Binding-site contacts:
Ligand atom O2G contacts residue MG1 of chain 1.C at 1.8 Å.
Ligand atom O3G contacts residue LYS19 of chain 1.A at 2.7 Å (salt-bridge).
Ligand atom O2' contacts residue ASN32 of chain 1.A at 2.7 Å (h-bond).
Ligand atom O6 contacts residue SER149 of chain 1.A at 3.4 Å (h-bond).
Ligand atom O6 contacts residue LYS151 of chain 1.A at 3.2 Å (salt-bridge).
Ligand atom O6 contacts residue ALA150 of chain 1.A at 2.7 Å (h-bond).
Ligand atom C8 contacts residue SER21 of chain 1.A at 3.3 Å.
Ligand atom N2 contacts residue LEU123 of chain 1.A at 3.4 Å.
Ligand atom O1A contacts residue GLY18 of chain 1.A at 3.3 Å.
Ligand atom PB contacts residue MG1 of chain 1.C at 3.2 Å.
Ligand atom O1B contacts residue LYS19 of chain 1.A at 2.9 Å (salt-bridge).
Ligand atom N3B contacts residue MG1 of chain 1.C at 3.3 Å.
Ligand atom O2' contacts residue ASP33 of chain 1.A at 3.2 Å (salt-bridge).
Ligand atom N3B contacts residue GLY15 of chain 1.A at 3.1 Å (h-bond).
Ligand atom O4' contacts residue LYS120 of chain 1.A at 3.0 Å (salt-bridge).
Ligand atom N7 contacts residue ASN119 of chain 1.A at 3.1 Å (h-bond).
Ligand atom O1G contacts residue HIS35 of chain 1.A at 3.0 Å.
Ligand atom O3A contacts residue GLY18 of chain 1.A at 3.3 Å (h-bond).
Ligand atom O1A contacts residue THR20 of chain 1.A at 3.5 Å.
Ligand atom O1A contacts residue SER21 of chain 1.A at 2.7 Å (h-bond).
Ligand atom C2 contacts residue ASP122 of chain 1.A at 3.4 Å.
Ligand atom O2' contacts residue PHE31 of chain 1.A at 3.5 Å.
Ligand atom O1B contacts residue GLY15 of chain 1.A at 2.8 Å (h-bond).
Ligand atom PG contacts residue MG1 of chain 1.C at 3.0 Å.
Ligand atom O1G contacts residue THR37 of chain 1.A at 2.9 Å (h-bond).
Ligand atom O6 contacts residue ASN119 of chain 1.A at 3.4 Å (h-bond).
Ligand atom O2G contacts residue THR38 of chain 1.A at 2.8 Å (h-bond).
Ligand atom N1 contacts residue ASP122 of chain 1.A at 2.8 Å (salt-bridge).
Ligand atom O2A contacts residue HIS35 of chain 1.A at 3.1 Å (h-bond).
Ligand atom O2B contacts residue MG1 of chain 1.C at 1.9 Å.
Ligand atom O6 contacts residue ASP122 of chain 1.A at 3.4 Å (salt-bridge).
Ligand atom O3' contacts residue ASP33 of chain 1.A at 2.6 Å (salt-bridge).
Ligand atom O4' contacts residue CYS16 of chain 1.A at 3.5 Å (h-bond).
Ligand atom O1B contacts residue GLY18 of chain 1.A at 3.0 Å (h-bond).
Ligand atom O2B contacts residue THR20 of chain 1.A at 3.0 Å (h-bond).
Ligand atom O3A contacts residue GLY15 of chain 1.A at 3.4 Å (h-bond).
Ligand atom PB contacts residue GLY15 of chain 1.A at 3.3 Å.
Ligand atom N2 contacts residue ASP122 of chain 1.A at 2.6 Å (salt-bridge).
Ligand atom N3B contacts residue HIS35 of chain 1.A at 3.4 Å.
Ligand atom C3' contacts residue ASP33 of chain 1.A at 3.5 Å.

The protein below binds the small molecule below.
Small molecule (SMILES): Nc1nc2c(ncn2[C@@H]2O[C@H](CO[P](=O)(O)O[P](=O)(O)NP(=O)(O)O)[C@@H](O)[C@H]2O)c(=O)[nH]1

Sequence of chain 1.A:
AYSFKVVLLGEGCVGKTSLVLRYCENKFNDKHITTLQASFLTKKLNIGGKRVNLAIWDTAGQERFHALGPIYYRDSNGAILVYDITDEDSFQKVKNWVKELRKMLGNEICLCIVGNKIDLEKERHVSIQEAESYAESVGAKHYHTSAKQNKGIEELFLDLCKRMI